Sequence of chain 1.A:
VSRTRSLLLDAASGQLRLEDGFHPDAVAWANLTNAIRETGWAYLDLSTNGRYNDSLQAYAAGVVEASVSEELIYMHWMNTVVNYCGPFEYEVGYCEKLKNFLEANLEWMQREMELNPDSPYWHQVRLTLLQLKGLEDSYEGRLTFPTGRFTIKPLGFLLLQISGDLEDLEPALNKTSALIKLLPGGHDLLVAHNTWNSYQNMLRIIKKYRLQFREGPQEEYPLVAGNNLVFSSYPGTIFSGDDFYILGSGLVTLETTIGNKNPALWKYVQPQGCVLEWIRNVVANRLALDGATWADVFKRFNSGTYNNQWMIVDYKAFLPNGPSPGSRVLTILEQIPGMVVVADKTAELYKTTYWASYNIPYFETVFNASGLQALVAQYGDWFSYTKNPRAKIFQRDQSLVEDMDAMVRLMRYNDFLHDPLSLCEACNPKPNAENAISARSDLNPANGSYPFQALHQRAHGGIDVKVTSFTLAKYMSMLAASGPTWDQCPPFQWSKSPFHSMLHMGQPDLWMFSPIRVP

Binding-site contacts:
Ligand atom C7 contacts residue ASN395 of chain 1.A at 3.3 Å.
Ligand atom C8 contacts residue GLU391 of chain 1.A at 4.2 Å.
Ligand atom C4 contacts residue ASN395 of chain 1.A at 4.1 Å.
Ligand atom C8 contacts residue THR392 of chain 1.A at 4.5 Å.
Ligand atom C2 contacts residue ASN395 of chain 1.A at 2.4 Å.
Ligand atom O7 contacts residue ASN395 of chain 1.A at 3.2 Å (h-bond).
Ligand atom O5 contacts residue ASN395 of chain 1.A at 2.3 Å (h-bond).
Ligand atom C1 contacts residue GLN400 of chain 1.A at 4.0 Å.
Ligand atom C6 contacts residue GLN400 of chain 1.A at 3.8 Å.
Ligand atom C1 contacts residue ASN395 of chain 1.A at 1.3 Å.
Ligand atom N2 contacts residue ASN395 of chain 1.A at 2.9 Å (h-bond).
Ligand atom C3 contacts residue ASN395 of chain 1.A at 3.7 Å.
Ligand atom C5 contacts residue GLN400 of chain 1.A at 3.6 Å.
Ligand atom O5 contacts residue GLN400 of chain 1.A at 3.6 Å.
Ligand atom C5 contacts residue ASN395 of chain 1.A at 3.5 Å.

The small molecule below binds the protein below.
Small molecule (SMILES): CC(=O)N[C@@H]1[C@@H](O)[C@H](O)[C@@H](CO)O[C@H]1O